Sequence of chain 1.B:
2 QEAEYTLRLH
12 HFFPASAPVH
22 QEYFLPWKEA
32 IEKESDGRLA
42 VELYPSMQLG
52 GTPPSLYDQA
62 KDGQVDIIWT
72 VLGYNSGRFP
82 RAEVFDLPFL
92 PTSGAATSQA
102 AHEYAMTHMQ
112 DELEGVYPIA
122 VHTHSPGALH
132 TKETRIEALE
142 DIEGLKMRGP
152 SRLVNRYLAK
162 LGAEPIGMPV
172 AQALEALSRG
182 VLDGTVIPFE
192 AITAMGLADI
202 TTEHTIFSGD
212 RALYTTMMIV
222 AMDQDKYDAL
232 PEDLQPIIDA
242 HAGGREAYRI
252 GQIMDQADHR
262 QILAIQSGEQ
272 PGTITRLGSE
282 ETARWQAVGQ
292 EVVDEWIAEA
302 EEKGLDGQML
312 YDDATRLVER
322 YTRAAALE

Binding-site contacts:
Ligand atom C6' contacts residue PHE13 of chain 1.B at 3.7 Å (hydrophobic).
Ligand atom C4' contacts residue MET255 of chain 1.B at 3.9 Å (hydrophobic).
Ligand atom C1' contacts residue HIS125 of chain 1.B at 4.2 Å.
Ligand atom C5' contacts residue TRP70 of chain 1.B at 3.8 Å (hydrophobic).
Ligand atom C2' contacts residue PRO189 of chain 1.B at 3.5 Å (hydrophobic).
Ligand atom C1 contacts residue VAL171 of chain 1.B at 3.8 Å (hydrophobic).
Ligand atom C3' contacts residue HIS125 of chain 1.B at 3.9 Å.
Ligand atom C2 contacts residue TYR75 of chain 1.B at 3.6 Å (hydrophobic).
Ligand atom C6' contacts residue PHE14 of chain 1.B at 3.9 Å (hydrophobic).
Ligand atom C2' contacts residue HIS125 of chain 1.B at 3.8 Å.
Ligand atom C5' contacts residue PHE14 of chain 1.B at 3.2 Å (hydrophobic).
Ligand atom C4' contacts residue TRP70 of chain 1.B at 4.0 Å (hydrophobic).
Ligand atom O4' contacts residue MET255 of chain 1.B at 3.6 Å.
Ligand atom O2 contacts residue VAL171 of chain 1.B at 3.5 Å.
Ligand atom C3' contacts residue PRO189 of chain 1.B at 3.7 Å (hydrophobic).
Ligand atom O4' contacts residue PHE14 of chain 1.B at 3.4 Å.
Ligand atom C2 contacts residue VAL72 of chain 1.B at 4.1 Å (hydrophobic).
Ligand atom C4' contacts residue PHE14 of chain 1.B at 3.4 Å (hydrophobic).
Ligand atom O4' contacts residue VAL20 of chain 1.B at 4.2 Å.
Ligand atom O1 contacts residue ARG149 of chain 1.B at 2.8 Å (salt-bridge).
Ligand atom C1 contacts residue PRO151 of chain 1.B at 3.7 Å (hydrophobic).
Ligand atom O1 contacts residue ILE188 of chain 1.B at 3.8 Å.
Ligand atom C2' contacts residue ALA192 of chain 1.B at 4.0 Å (hydrophobic).
Ligand atom O2 contacts residue TYR75 of chain 1.B at 2.7 Å (h-bond).
Ligand atom C3' contacts residue GLU191 of chain 1.B at 3.1 Å.
Ligand atom O4' contacts residue GLU191 of chain 1.B at 2.6 Å (salt-bridge).
Ligand atom C4' contacts residue GLU191 of chain 1.B at 3.3 Å.
Ligand atom C1 contacts residue ARG149 of chain 1.B at 3.5 Å.
Ligand atom C5' contacts residue PHE13 of chain 1.B at 3.8 Å (hydrophobic).
Ligand atom C3' contacts residue MET255 of chain 1.B at 4.1 Å (hydrophobic).
Ligand atom C1 contacts residue TYR75 of chain 1.B at 3.5 Å (hydrophobic).
Ligand atom O2 contacts residue ARG149 of chain 1.B at 2.8 Å (salt-bridge).
Ligand atom C3' contacts residue ALA192 of chain 1.B at 4.0 Å (hydrophobic).
Ligand atom C6' contacts residue MET219 of chain 1.B at 3.7 Å (hydrophobic).
Ligand atom C5' contacts residue MET219 of chain 1.B at 3.7 Å (hydrophobic).
Ligand atom O1 contacts residue PRO151 of chain 1.B at 3.4 Å.
Ligand atom C3 contacts residue HIS125 of chain 1.B at 4.0 Å.
Ligand atom C2 contacts residue VAL171 of chain 1.B at 4.0 Å (hydrophobic).
Ligand atom O2 contacts residue PRO151 of chain 1.B at 3.7 Å.
Ligand atom O4' contacts residue TRP70 of chain 1.B at 3.4 Å.

A small-molecule ligand and the protein it binds are described below.
Small molecule (SMILES): O=C(O)/C=C/c1ccc(O)cc1